The protein below binds the small molecule below.
Small molecule (SMILES): O=C(O)CCO

Binding-site contacts:
Ligand atom O3 contacts residue HIS142 of chain 1.E at 3.3 Å (h-bond).
Ligand atom O3 contacts residue THR87 of chain 1.E at 4.1 Å.
Ligand atom O1 contacts residue FE1 of chain 1.AA at 4.2 Å.
Ligand atom O2 contacts residue HIS142 of chain 1.E at 4.3 Å.
Ligand atom C1 contacts residue PHE79 of chain 1.E at 4.0 Å (hydrophobic).
Ligand atom C2 contacts residue HIS90 of chain 1.E at 3.4 Å.
Ligand atom C3 contacts residue FE1 of chain 1.AA at 3.0 Å.
Ligand atom O2 contacts residue FE1 of chain 1.AA at 2.2 Å.
Ligand atom C2 contacts residue TYR159 of chain 1.E at 4.0 Å (hydrophobic).
Ligand atom C3 contacts residue PHE79 of chain 1.E at 4.0 Å (hydrophobic).
Ligand atom O1 contacts residue ARG168 of chain 1.E at 2.6 Å (salt-bridge).
Ligand atom C2 contacts residue THR87 of chain 1.E at 4.3 Å.
Ligand atom O1 contacts residue TYR159 of chain 1.E at 4.0 Å.
Ligand atom O2 contacts residue ARG168 of chain 1.E at 3.2 Å (salt-bridge).
Ligand atom O3 contacts residue FE1 of chain 1.AA at 2.1 Å.
Ligand atom C3 contacts residue TYR159 of chain 1.E at 3.7 Å (hydrophobic).
Ligand atom O2 contacts residue TYR159 of chain 1.E at 3.0 Å (h-bond).
Ligand atom O1 contacts residue ILE163 of chain 1.E at 4.5 Å.
Ligand atom C1 contacts residue FE1 of chain 1.AA at 3.0 Å.
Ligand atom C1 contacts residue TYR159 of chain 1.E at 3.4 Å (hydrophobic).
Ligand atom C1 contacts residue HIS92 of chain 1.E at 4.0 Å.
Ligand atom C3 contacts residue HIS157 of chain 1.E at 3.5 Å.
Ligand atom C3 contacts residue HIS90 of chain 1.E at 3.8 Å.
Ligand atom O2 contacts residue HIS92 of chain 1.E at 2.8 Å (h-bond).
Ligand atom C1 contacts residue HIS90 of chain 1.E at 3.3 Å.
Ligand atom O3 contacts residue VAL144 of chain 1.E at 3.6 Å.
Ligand atom O3 contacts residue HIS90 of chain 1.E at 3.0 Å (h-bond).
Ligand atom O3 contacts residue TYR159 of chain 1.E at 4.4 Å.
Ligand atom O1 contacts residue HIS90 of chain 1.E at 4.2 Å.
Ligand atom O3 contacts residue HIS157 of chain 1.E at 3.8 Å.
Ligand atom O2 contacts residue HIS90 of chain 1.E at 3.0 Å (h-bond).
Ligand atom C2 contacts residue FE1 of chain 1.AA at 3.3 Å.
Ligand atom C2 contacts residue PHE79 of chain 1.E at 3.7 Å (hydrophobic).
Ligand atom C1 contacts residue ARG168 of chain 1.E at 3.4 Å.
Ligand atom C3 contacts residue THR87 of chain 1.E at 4.2 Å.
Ligand atom O3 contacts residue HIS92 of chain 1.E at 4.3 Å.
Ligand atom O1 contacts residue PHE79 of chain 1.E at 3.7 Å.

Sequence of chain 1.E:
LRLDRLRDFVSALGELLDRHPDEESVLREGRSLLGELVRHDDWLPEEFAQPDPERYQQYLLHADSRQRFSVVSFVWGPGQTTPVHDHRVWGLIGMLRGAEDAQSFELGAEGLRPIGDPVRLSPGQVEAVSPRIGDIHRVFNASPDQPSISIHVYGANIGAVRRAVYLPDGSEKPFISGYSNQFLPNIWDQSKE